Sequence of chain 1.A:
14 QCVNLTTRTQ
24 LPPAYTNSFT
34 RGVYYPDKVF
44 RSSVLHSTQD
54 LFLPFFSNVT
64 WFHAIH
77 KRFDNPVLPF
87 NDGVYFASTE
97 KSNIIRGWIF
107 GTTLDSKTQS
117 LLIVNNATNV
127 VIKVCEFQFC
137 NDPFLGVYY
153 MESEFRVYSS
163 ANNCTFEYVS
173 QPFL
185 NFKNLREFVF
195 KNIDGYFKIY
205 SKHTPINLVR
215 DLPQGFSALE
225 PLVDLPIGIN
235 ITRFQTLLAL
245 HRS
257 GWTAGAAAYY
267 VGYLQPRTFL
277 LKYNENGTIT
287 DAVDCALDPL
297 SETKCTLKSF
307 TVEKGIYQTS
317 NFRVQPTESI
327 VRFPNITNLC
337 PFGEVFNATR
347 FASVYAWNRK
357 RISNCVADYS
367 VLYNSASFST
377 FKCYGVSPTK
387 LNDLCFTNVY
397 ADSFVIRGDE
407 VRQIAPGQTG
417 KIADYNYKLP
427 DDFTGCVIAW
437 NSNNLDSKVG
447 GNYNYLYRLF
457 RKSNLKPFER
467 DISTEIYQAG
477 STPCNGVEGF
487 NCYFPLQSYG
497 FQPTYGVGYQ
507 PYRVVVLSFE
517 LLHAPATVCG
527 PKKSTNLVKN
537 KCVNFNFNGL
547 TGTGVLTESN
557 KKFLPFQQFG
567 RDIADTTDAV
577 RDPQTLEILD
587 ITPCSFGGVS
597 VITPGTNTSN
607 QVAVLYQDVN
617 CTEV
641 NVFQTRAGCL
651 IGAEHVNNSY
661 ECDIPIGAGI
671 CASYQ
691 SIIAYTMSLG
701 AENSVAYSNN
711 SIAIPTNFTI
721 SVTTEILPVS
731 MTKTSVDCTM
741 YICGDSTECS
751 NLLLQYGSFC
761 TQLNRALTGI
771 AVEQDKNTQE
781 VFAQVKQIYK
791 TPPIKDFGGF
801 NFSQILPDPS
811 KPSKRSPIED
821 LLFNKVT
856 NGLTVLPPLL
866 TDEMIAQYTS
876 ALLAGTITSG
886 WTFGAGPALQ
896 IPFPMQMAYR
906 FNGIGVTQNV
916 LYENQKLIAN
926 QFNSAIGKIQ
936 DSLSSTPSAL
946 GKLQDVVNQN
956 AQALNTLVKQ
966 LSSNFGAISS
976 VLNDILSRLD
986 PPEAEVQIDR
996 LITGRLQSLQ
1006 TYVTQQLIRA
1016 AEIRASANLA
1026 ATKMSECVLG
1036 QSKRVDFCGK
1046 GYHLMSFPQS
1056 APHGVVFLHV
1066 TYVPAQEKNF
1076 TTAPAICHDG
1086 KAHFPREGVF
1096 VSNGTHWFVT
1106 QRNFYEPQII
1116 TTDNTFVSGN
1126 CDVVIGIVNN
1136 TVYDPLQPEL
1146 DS

Binding-site contacts:
Ligand atom C1 contacts residue GLN580 of chain 1.A at 3.7 Å.
Ligand atom C5 contacts residue ASN331 of chain 1.A at 3.6 Å.
Ligand atom O7 contacts residue LEU582 of chain 1.A at 4.4 Å.
Ligand atom C4 contacts residue ASN331 of chain 1.A at 4.2 Å.
Ligand atom O5 contacts residue ASN331 of chain 1.A at 2.4 Å (h-bond).
Ligand atom C3 contacts residue GLN580 of chain 1.A at 4.4 Å.
Ligand atom O7 contacts residue PRO579 of chain 1.A at 4.3 Å.
Ligand atom O5 contacts residue GLN580 of chain 1.A at 4.2 Å.
Ligand atom C2 contacts residue ASN331 of chain 1.A at 2.5 Å.
Ligand atom C5 contacts residue GLN580 of chain 1.A at 3.9 Å.
Ligand atom C1 contacts residue ASN331 of chain 1.A at 1.4 Å.
Ligand atom C3 contacts residue ASN331 of chain 1.A at 3.8 Å.
Ligand atom O7 contacts residue GLN580 of chain 1.A at 2.9 Å (h-bond).
Ligand atom N2 contacts residue ASN331 of chain 1.A at 2.9 Å (h-bond).
Ligand atom O7 contacts residue ASN331 of chain 1.A at 3.8 Å.
Ligand atom C8 contacts residue LEU582 of chain 1.A at 4.4 Å (hydrophobic).
Ligand atom C7 contacts residue GLN580 of chain 1.A at 4.0 Å.
Ligand atom C2 contacts residue GLN580 of chain 1.A at 4.4 Å.
Ligand atom C7 contacts residue ASN331 of chain 1.A at 3.6 Å.

This protein binds this small molecule.
Small molecule (SMILES): CC(=O)N[C@@H]1[C@@H](O)[C@H](O)[C@@H](CO)O[C@H]1O